Sequence of chain 10.A:
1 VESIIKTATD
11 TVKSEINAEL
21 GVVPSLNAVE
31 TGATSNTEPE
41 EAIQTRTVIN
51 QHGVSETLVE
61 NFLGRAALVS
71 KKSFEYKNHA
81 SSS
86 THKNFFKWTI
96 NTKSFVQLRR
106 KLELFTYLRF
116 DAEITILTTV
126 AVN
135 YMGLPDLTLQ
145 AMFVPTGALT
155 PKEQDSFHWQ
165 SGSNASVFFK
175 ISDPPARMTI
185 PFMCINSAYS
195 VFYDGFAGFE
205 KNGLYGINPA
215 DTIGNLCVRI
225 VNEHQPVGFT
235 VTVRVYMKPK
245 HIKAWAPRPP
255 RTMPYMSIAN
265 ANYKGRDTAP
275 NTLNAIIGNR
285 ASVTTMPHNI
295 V

Sequence of chain 10.C:
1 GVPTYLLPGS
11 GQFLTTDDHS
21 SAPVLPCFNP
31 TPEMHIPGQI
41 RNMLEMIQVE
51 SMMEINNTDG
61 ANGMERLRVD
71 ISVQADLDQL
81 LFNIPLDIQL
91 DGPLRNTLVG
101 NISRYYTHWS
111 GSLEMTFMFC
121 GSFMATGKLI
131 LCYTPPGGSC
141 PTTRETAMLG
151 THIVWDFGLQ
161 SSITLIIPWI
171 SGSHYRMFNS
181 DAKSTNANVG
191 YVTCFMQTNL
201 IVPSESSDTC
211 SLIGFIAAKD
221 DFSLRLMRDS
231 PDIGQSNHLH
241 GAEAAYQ

This protein binds this small molecule.
Small molecule (SMILES): CC(=O)N[C@@H]1[C@@H](O)[C@H](O[C@@H]2O[C@H](CO)[C@H](O)[C@H](O[C@]3(C(=O)O)C[C@H](O)[C@@H](NC(C)=O)[C@H]([C@H](O)[C@H](O)CO)O3)[C@H]2O)[C@@H](CO)O[C@H]1O

Binding-site contacts:
Ligand atom N5 contacts residue PRO231 of chain 10.C at 3.0 Å (h-bond).
Ligand atom O6 contacts residue ALA273 of chain 10.A at 3.7 Å.
Ligand atom C3 contacts residue ARG104 of chain 10.C at 3.8 Å.
Ligand atom C11 contacts residue ILE233 of chain 10.C at 3.6 Å (hydrophobic).
Ligand atom C5 contacts residue ASN275 of chain 10.A at 3.5 Å.
Ligand atom C1 contacts residue ARG104 of chain 10.C at 3.8 Å.
Ligand atom C2 contacts residue ASP91 of chain 10.C at 3.2 Å.
Ligand atom O1B contacts residue ARG104 of chain 10.C at 3.0 Å (salt-bridge).
Ligand atom C11 contacts residue GLY234 of chain 10.C at 3.8 Å.
Ligand atom C5 contacts residue PRO274 of chain 10.A at 3.9 Å (hydrophobic).
Ligand atom C10 contacts residue PRO231 of chain 10.C at 3.8 Å (hydrophobic).
Ligand atom O4 contacts residue ARG95 of chain 10.C at 3.5 Å.
Ligand atom O3 contacts residue ASP91 of chain 10.C at 3.5 Å.
Ligand atom O4 contacts residue ASP232 of chain 10.C at 2.8 Å (salt-bridge).
Ligand atom C6 contacts residue ASN283 of chain 10.A at 3.8 Å.
Ligand atom C6 contacts residue GLY282 of chain 10.A at 3.6 Å.
Ligand atom O6 contacts residue GLY282 of chain 10.A at 3.5 Å.
Ligand atom C11 contacts residue ASP232 of chain 10.C at 3.6 Å.
Ligand atom O10 contacts residue ARG270 of chain 10.A at 3.6 Å.
Ligand atom C1 contacts residue ASN283 of chain 10.A at 3.4 Å.
Ligand atom C11 contacts residue PRO231 of chain 10.C at 3.5 Å (hydrophobic).
Ligand atom C5 contacts residue ASN283 of chain 10.A at 3.8 Å.
Ligand atom O6 contacts residue PRO274 of chain 10.A at 3.6 Å.
Ligand atom O5 contacts residue ASN283 of chain 10.A at 3.7 Å.
Ligand atom C6 contacts residue ALA273 of chain 10.A at 3.8 Å (hydrophobic).
Ligand atom O2 contacts residue PRO274 of chain 10.A at 3.4 Å.
Ligand atom O6 contacts residue ASN283 of chain 10.A at 3.0 Å (h-bond).
Ligand atom N5 contacts residue ASN275 of chain 10.A at 3.4 Å (h-bond).
Ligand atom C4 contacts residue PRO231 of chain 10.C at 3.6 Å (hydrophobic).
Ligand atom O7 contacts residue PRO274 of chain 10.A at 3.6 Å.
Ligand atom O10 contacts residue ASN275 of chain 10.A at 3.0 Å (h-bond).
Ligand atom O2 contacts residue GLY282 of chain 10.A at 3.8 Å.
Ligand atom C5 contacts residue PRO231 of chain 10.C at 3.7 Å (hydrophobic).
Ligand atom C4 contacts residue ASP232 of chain 10.C at 3.4 Å.
Ligand atom O2 contacts residue ASP91 of chain 10.C at 2.5 Å (salt-bridge).
Ligand atom C4 contacts residue ASN275 of chain 10.A at 3.7 Å.
Ligand atom O4 contacts residue ASN275 of chain 10.A at 3.0 Å (h-bond).
Ligand atom C10 contacts residue ASN275 of chain 10.A at 3.3 Å.
Ligand atom O4 contacts residue PRO231 of chain 10.C at 3.9 Å.
Ligand atom C5 contacts residue GLY282 of chain 10.A at 3.8 Å.